A protein and the small-molecule ligand that binds it are described below.
Small molecule (SMILES): CC(=O)c1cnc2ccc(-c3cc(Cl)c(O)c(Cl)c3)nc2c1NC1CCC(CN(C)C)CC1

Binding-site contacts:
Ligand atom C19 contacts residue GLU87 of chain 1.A at 3.5 Å.
Ligand atom C03 contacts residue THR19 of chain 1.A at 3.6 Å.
Ligand atom O29 contacts residue LYS40 of chain 1.A at 3.1 Å (salt-bridge).
Ligand atom N14 contacts residue CYS89 of chain 1.A at 3.0 Å (h-bond).
Ligand atom C05 contacts residue GLY18 of chain 1.A at 3.8 Å.
Ligand atom C15 contacts residue ALA38 of chain 1.A at 3.6 Å (hydrophobic).
Ligand atom CL8 contacts residue ASP150 of chain 1.A at 3.6 Å.
Ligand atom O29 contacts residue ASP150 of chain 1.A at 3.3 Å (salt-bridge).
Ligand atom N17 contacts residue LEU139 of chain 1.A at 3.6 Å.
Ligand atom C06 contacts residue GLY18 of chain 1.A at 3.4 Å.
Ligand atom C20 contacts residue ALA38 of chain 1.A at 3.2 Å (hydrophobic).
Ligand atom C06 contacts residue VAL25 of chain 1.A at 3.6 Å (hydrophobic).
Ligand atom C08 contacts residue GLU93 of chain 1.A at 3.5 Å.
Ligand atom C25 contacts residue ASP150 of chain 1.A at 3.8 Å.
Ligand atom C19 contacts residue CYS70 of chain 1.A at 3.8 Å (hydrophobic).
Ligand atom C27 contacts residue LEU86 of chain 1.A at 3.6 Å (hydrophobic).
Ligand atom CL4 contacts residue LYS40 of chain 1.A at 3.8 Å.
Ligand atom C33 contacts residue ASP150 of chain 1.A at 3.5 Å.
Ligand atom C27 contacts residue ILE149 of chain 1.A at 3.7 Å (hydrophobic).
Ligand atom O29 contacts residue GLU57 of chain 1.A at 3.2 Å (salt-bridge).
Ligand atom C20 contacts residue GLU87 of chain 1.A at 2.9 Å.
Ligand atom C19 contacts residue ALA38 of chain 1.A at 3.7 Å (hydrophobic).
Ligand atom C12 contacts residue ILE17 of chain 1.A at 3.9 Å (hydrophobic).
Ligand atom C23 contacts residue ILE149 of chain 1.A at 3.9 Å (hydrophobic).
Ligand atom C15 contacts residue CYS89 of chain 1.A at 3.8 Å (hydrophobic).
Ligand atom C03 contacts residue GLU93 of chain 1.A at 3.7 Å.
Ligand atom C26 contacts residue LEU86 of chain 1.A at 3.8 Å (hydrophobic).
Ligand atom C32 contacts residue ILE17 of chain 1.A at 3.7 Å (hydrophobic).
Ligand atom C26 contacts residue ILE149 of chain 1.A at 3.6 Å (hydrophobic).
Ligand atom C11 contacts residue LEU139 of chain 1.A at 3.9 Å (hydrophobic).
Ligand atom C13 contacts residue CYS89 of chain 1.A at 3.1 Å (hydrophobic).
Ligand atom C05 contacts residue THR19 of chain 1.A at 3.7 Å.
Ligand atom C01 contacts residue GLU93 of chain 1.A at 3.9 Å.
Ligand atom C16 contacts residue LEU139 of chain 1.A at 3.5 Å (hydrophobic).
Ligand atom CL4 contacts residue ASP150 of chain 1.A at 3.8 Å.
Ligand atom N14 contacts residue TYR88 of chain 1.A at 3.5 Å.
Ligand atom C15 contacts residue LEU139 of chain 1.A at 3.9 Å (hydrophobic).
Ligand atom C13 contacts residue TYR88 of chain 1.A at 3.7 Å (hydrophobic).
Ligand atom C09 contacts residue GLU93 of chain 1.A at 3.8 Å.
Ligand atom O31 contacts residue CYS89 of chain 1.A at 3.7 Å.

Sequence of chain 1.A:
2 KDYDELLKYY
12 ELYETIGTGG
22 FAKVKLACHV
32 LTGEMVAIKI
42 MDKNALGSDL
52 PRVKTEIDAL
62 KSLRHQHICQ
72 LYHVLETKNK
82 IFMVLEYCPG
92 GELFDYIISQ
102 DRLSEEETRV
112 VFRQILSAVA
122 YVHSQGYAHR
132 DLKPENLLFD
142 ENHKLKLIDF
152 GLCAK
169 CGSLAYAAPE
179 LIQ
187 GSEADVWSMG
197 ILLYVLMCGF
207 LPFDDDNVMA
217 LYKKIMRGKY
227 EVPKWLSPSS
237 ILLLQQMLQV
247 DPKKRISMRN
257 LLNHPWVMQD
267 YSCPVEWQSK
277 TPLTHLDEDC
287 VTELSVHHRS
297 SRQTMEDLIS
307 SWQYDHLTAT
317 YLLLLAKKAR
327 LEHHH